A small-molecule ligand and the protein it binds are described below.
Small molecule (SMILES): CC(C)[C@H](NC(=O)[C@H](CO)NC(=O)CNC(=O)[C@@H]1CCCN1C(=O)[C@@H](N)Cc1cnc[nH]1)C(=O)N[C@@H](CC(N)=O)C(=O)N[C@@H](CCC(=O)O)C(=O)N[C@@H](Cc1ccccc1)C(=O)N[C@@H](CC(=O)O)C(=O)N[C@@H](Cc1ccccc1)C(=O)NCC(=O)N[C@@H](CS)C(=O)NCC(=O)NCC(=O)N[C@H](C=O)CO

Sequence of chain 1.A:
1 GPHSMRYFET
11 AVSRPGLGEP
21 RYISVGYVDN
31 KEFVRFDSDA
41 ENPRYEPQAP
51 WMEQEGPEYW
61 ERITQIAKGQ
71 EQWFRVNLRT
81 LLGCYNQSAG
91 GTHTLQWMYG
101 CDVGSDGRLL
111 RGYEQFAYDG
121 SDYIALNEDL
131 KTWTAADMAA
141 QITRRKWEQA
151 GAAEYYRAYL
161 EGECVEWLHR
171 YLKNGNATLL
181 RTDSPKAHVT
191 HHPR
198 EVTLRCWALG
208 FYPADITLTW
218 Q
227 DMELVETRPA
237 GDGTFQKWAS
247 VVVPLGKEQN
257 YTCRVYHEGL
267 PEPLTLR

Binding-site contacts:
Ligand atom OD1 contacts residue TRP97 of chain 1.A at 3.4 Å.
Ligand atom CB contacts residue TYR99 of chain 1.A at 3.4 Å (hydrophobic).
Ligand atom N contacts residue TYR99 of chain 1.A at 2.9 Å (h-bond).
Ligand atom SG contacts residue CYS84 of chain 1.A at 2.1 Å (h-bond).
Ligand atom O contacts residue PPI1 of chain 1.I at 2.8 Å (h-bond).
Ligand atom N contacts residue ASN77 of chain 1.A at 2.8 Å (h-bond).
Ligand atom CA contacts residue ASN77 of chain 1.A at 3.5 Å.
Ligand atom OD1 contacts residue TRP73 of chain 1.A at 3.5 Å.
Ligand atom O contacts residue GLN70 of chain 1.A at 2.9 Å (h-bond).
Ligand atom O contacts residue LYS146 of chain 1.A at 2.8 Å (salt-bridge).
Ligand atom CA contacts residue TYR99 of chain 1.A at 3.5 Å (hydrophobic).
Ligand atom C contacts residue CYS84 of chain 1.A at 3.3 Å (hydrophobic).
Ligand atom CD contacts residue TYR7 of chain 1.A at 3.5 Å (hydrophobic).
Ligand atom OD1 contacts residue TRP73 of chain 1.A at 3.3 Å.
Ligand atom CB contacts residue CYS84 of chain 1.A at 3.1 Å (hydrophobic).
Ligand atom CA contacts residue TYR7 of chain 1.A at 3.3 Å (hydrophobic).
Ligand atom CA contacts residue CYS84 of chain 1.A at 3.5 Å (hydrophobic).
Ligand atom N contacts residue TYR7 of chain 1.A at 2.9 Å (h-bond).
Ligand atom CG contacts residue TYR156 of chain 1.A at 3.5 Å (hydrophobic).
Ligand atom N contacts residue GLN70 of chain 1.A at 2.8 Å (h-bond).
Ligand atom N contacts residue TYR171 of chain 1.A at 2.9 Å (h-bond).
Ligand atom NE2 contacts residue ARG62 of chain 1.A at 3.0 Å (salt-bridge).
Ligand atom CB contacts residue ALA139 of chain 1.A at 3.5 Å (hydrophobic).
Ligand atom OD1 contacts residue GLN70 of chain 1.A at 3.2 Å (h-bond).
Ligand atom CB contacts residue TRP73 of chain 1.A at 3.3 Å (hydrophobic).
Ligand atom CB contacts residue TRP167 of chain 1.A at 3.4 Å (hydrophobic).
Ligand atom O contacts residue TRP73 of chain 1.A at 3.5 Å.
Ligand atom O contacts residue TRP147 of chain 1.A at 3.0 Å (h-bond).
Ligand atom OD1 contacts residue ASN77 of chain 1.A at 2.9 Å (h-bond).
Ligand atom OD2 contacts residue PPI1 of chain 1.I at 3.0 Å.
Ligand atom O contacts residue TYR159 of chain 1.A at 2.6 Å (h-bond).
Ligand atom O contacts residue ILE66 of chain 1.A at 3.3 Å.
Ligand atom O contacts residue THR143 of chain 1.A at 2.7 Å (h-bond).
Ligand atom CA contacts residue GLN70 of chain 1.A at 3.5 Å.
Ligand atom O contacts residue TRP73 of chain 1.A at 3.0 Å (h-bond).
Ligand atom O contacts residue CYS84 of chain 1.A at 3.5 Å (h-bond).
Ligand atom C contacts residue TYR7 of chain 1.A at 3.2 Å (hydrophobic).
Ligand atom N contacts residue TYR7 of chain 1.A at 3.3 Å (h-bond).
Ligand atom O contacts residue PPI1 of chain 1.I at 3.3 Å.
Ligand atom ND2 contacts residue TYR156 of chain 1.A at 2.6 Å (h-bond).